Sequence of chain 1.B:
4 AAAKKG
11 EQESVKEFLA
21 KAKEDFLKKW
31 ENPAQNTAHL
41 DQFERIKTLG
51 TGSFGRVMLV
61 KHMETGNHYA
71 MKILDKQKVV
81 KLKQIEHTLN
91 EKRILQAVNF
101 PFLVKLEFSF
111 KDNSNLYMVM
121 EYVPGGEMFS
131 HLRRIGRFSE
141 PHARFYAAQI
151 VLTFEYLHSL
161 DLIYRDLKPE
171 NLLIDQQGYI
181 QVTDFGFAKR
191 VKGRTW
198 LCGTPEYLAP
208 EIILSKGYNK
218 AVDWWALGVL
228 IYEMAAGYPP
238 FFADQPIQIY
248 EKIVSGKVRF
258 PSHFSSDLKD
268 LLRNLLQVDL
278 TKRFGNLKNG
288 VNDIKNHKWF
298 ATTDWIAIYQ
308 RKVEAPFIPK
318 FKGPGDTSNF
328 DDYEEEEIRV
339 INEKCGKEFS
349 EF

A protein and the small-molecule ligand that binds it are described below.
Small molecule (SMILES): CCn1c(-c2nonc2N)nc2c(C#CC(C)(C)O)nc(OC[C@H](N)Cc3ccccc3)cc21

Binding-site contacts:
Ligand atom C3 contacts residue PHE54 of chain 1.B at 3.6 Å (hydrophobic).
Ligand atom C20 contacts residue LEU95 of chain 1.B at 3.4 Å (hydrophobic).
Ligand atom C19 contacts residue ASP184 of chain 1.B at 3.6 Å.
Ligand atom C13 contacts residue THR183 of chain 1.B at 3.6 Å.
Ligand atom N3 contacts residue GLU121 of chain 1.B at 3.3 Å (salt-bridge).
Ligand atom N7 contacts residue ASP184 of chain 1.B at 2.8 Å (salt-bridge).
Ligand atom C19 contacts residue THR183 of chain 1.B at 3.6 Å.
Ligand atom C7 contacts residue ASP184 of chain 1.B at 3.3 Å.
Ligand atom C4 contacts residue LEU74 of chain 1.B at 3.4 Å (hydrophobic).
Ligand atom N2 contacts residue LEU173 of chain 1.B at 3.2 Å.
Ligand atom O1 contacts residue ASP184 of chain 1.B at 3.6 Å (salt-bridge).
Ligand atom O3 contacts residue PHE185 of chain 1.B at 2.9 Å (h-bond).
Ligand atom N2 contacts residue GLU121 of chain 1.B at 3.6 Å (salt-bridge).
Ligand atom C22 contacts residue VAL57 of chain 1.B at 3.5 Å (hydrophobic).
Ligand atom O2 contacts residue LEU173 of chain 1.B at 3.6 Å.
Ligand atom N2 contacts residue VAL123 of chain 1.B at 3.2 Å (h-bond).
Ligand atom O2 contacts residue TYR122 of chain 1.B at 3.5 Å.
Ligand atom O2 contacts residue PHE327 of chain 1.B at 3.4 Å.
Ligand atom C1 contacts residue GLY52 of chain 1.B at 3.6 Å.
Ligand atom C11 contacts residue VAL57 of chain 1.B at 3.5 Å (hydrophobic).
Ligand atom C9 contacts residue LEU173 of chain 1.B at 3.6 Å (hydrophobic).
Ligand atom C19 contacts residue VAL104 of chain 1.B at 3.2 Å (hydrophobic).
Ligand atom O3 contacts residue GLU91 of chain 1.B at 2.5 Å (salt-bridge).
Ligand atom C7 contacts residue LYS72 of chain 1.B at 3.3 Å.
Ligand atom N3 contacts residue LEU173 of chain 1.B at 3.6 Å.
Ligand atom O3 contacts residue ASP184 of chain 1.B at 3.5 Å.
Ligand atom C17 contacts residue ASP184 of chain 1.B at 3.4 Å.
Ligand atom C13 contacts residue ASP184 of chain 1.B at 3.5 Å.
Ligand atom C14 contacts residue THR183 of chain 1.B at 3.6 Å.
Ligand atom O3 contacts residue LEU95 of chain 1.B at 3.6 Å.
Ligand atom C18 contacts residue GLU91 of chain 1.B at 3.5 Å.
Ligand atom N1 contacts residue PHE327 of chain 1.B at 3.4 Å.
Ligand atom N6 contacts residue THR183 of chain 1.B at 3.1 Å (h-bond).
Ligand atom C23 contacts residue ASP184 of chain 1.B at 3.5 Å.
Ligand atom C5 contacts residue GLY55 of chain 1.B at 3.6 Å.
Ligand atom C4 contacts residue GLY55 of chain 1.B at 3.5 Å.
Ligand atom C5 contacts residue ARG56 of chain 1.B at 3.5 Å.
Ligand atom N3 contacts residue THR183 of chain 1.B at 3.4 Å (h-bond).
Ligand atom C8 contacts residue LEU173 of chain 1.B at 3.2 Å (hydrophobic).
Ligand atom N3 contacts residue MET120 of chain 1.B at 3.5 Å (h-bond).